This protein binds this small molecule.
Small molecule (SMILES): CC(=O)N[C@@H]1[C@@H](O)[C@H](O)[C@@H](CO)O[C@H]1O

Binding-site contacts:
Ligand atom O5 contacts residue ASN616 of chain 1.A at 2.4 Å (h-bond).
Ligand atom C7 contacts residue THR618 of chain 1.A at 3.4 Å.
Ligand atom C2 contacts residue ASN616 of chain 1.A at 2.5 Å.
Ligand atom N2 contacts residue ASN616 of chain 1.A at 2.9 Å (h-bond).
Ligand atom C2 contacts residue THR618 of chain 1.A at 4.5 Å.
Ligand atom C1 contacts residue ASN616 of chain 1.A at 1.4 Å.
Ligand atom O7 contacts residue ASN616 of chain 1.A at 4.4 Å.
Ligand atom C7 contacts residue ASN616 of chain 1.A at 3.9 Å.
Ligand atom C8 contacts residue GLU619 of chain 1.A at 3.4 Å.
Ligand atom C7 contacts residue GLU619 of chain 1.A at 3.9 Å.
Ligand atom N2 contacts residue THR618 of chain 1.A at 4.2 Å.
Ligand atom O7 contacts residue GLU619 of chain 1.A at 3.7 Å.
Ligand atom C4 contacts residue ASN616 of chain 1.A at 4.2 Å.
Ligand atom C3 contacts residue ASN616 of chain 1.A at 3.8 Å.
Ligand atom C8 contacts residue THR618 of chain 1.A at 4.1 Å.
Ligand atom O7 contacts residue THR618 of chain 1.A at 2.7 Å (h-bond).
Ligand atom C5 contacts residue ASN616 of chain 1.A at 3.7 Å.

Sequence of chain 1.A:
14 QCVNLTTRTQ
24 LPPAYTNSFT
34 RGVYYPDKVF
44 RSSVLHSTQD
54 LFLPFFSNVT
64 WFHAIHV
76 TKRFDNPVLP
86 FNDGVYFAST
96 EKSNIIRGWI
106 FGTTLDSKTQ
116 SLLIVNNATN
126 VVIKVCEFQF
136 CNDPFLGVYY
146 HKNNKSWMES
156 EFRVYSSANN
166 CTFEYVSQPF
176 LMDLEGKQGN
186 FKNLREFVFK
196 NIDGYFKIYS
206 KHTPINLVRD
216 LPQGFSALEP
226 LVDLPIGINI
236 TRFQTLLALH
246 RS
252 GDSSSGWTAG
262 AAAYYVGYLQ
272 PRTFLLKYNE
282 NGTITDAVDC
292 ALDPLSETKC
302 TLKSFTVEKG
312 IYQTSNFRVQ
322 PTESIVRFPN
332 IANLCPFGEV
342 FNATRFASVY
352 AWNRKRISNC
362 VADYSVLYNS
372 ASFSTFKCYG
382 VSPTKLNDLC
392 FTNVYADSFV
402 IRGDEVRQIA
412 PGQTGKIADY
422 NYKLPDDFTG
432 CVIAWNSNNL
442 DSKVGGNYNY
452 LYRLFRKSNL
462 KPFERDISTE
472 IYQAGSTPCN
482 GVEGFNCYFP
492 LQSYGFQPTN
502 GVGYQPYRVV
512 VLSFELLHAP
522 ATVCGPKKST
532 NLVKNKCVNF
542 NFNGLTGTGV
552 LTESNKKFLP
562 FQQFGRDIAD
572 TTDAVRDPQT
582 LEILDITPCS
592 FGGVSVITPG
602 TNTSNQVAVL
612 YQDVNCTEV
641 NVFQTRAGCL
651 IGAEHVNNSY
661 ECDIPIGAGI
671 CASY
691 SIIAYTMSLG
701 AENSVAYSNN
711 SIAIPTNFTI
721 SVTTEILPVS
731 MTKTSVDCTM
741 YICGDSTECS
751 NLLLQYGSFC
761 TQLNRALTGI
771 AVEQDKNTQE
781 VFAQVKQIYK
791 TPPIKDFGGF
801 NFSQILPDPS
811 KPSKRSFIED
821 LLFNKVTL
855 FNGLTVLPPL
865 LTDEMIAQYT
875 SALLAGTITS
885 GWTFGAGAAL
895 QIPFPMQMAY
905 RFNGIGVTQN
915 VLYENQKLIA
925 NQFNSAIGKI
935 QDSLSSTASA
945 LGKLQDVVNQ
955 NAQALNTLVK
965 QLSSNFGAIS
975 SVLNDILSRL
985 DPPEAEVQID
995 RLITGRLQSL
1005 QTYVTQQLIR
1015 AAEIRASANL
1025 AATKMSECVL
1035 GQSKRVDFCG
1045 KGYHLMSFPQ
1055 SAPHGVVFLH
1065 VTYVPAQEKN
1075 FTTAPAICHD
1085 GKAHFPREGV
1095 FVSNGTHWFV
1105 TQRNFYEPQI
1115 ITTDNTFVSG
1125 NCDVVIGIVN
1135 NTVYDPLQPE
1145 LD